The protein below binds the small molecule below.
Small molecule (SMILES): NC(=[NH2+])NCCC[C@H](N)C(=O)O

Sequence of chain 1.D:
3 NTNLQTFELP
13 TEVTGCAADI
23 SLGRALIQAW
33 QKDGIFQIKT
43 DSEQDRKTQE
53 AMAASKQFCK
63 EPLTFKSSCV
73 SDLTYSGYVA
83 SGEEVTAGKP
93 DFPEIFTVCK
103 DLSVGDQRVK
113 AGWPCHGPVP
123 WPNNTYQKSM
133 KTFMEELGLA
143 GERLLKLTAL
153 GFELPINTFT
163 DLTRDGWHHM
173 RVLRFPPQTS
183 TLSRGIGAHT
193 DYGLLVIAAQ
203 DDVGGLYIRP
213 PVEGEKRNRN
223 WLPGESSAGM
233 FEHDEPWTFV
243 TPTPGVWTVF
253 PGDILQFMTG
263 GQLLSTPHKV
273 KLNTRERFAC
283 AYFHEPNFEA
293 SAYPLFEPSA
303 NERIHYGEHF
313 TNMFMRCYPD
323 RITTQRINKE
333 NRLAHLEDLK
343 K

Binding-site contacts:
Ligand atom NH2 contacts residue PHE316 of chain 1.D at 3.5 Å.
Ligand atom CD contacts residue ARG173 of chain 1.D at 3.7 Å.
Ligand atom N contacts residue CYS319 of chain 1.D at 3.3 Å (h-bond).
Ligand atom NH2 contacts residue GLU86 of chain 1.D at 3.8 Å.
Ligand atom C contacts residue ARG318 of chain 1.D at 3.6 Å.
Ligand atom CA contacts residue TYR194 of chain 1.D at 3.2 Å (hydrophobic).
Ligand atom CD contacts residue ASP193 of chain 1.D at 3.6 Å.
Ligand atom NH1 contacts residue ASP193 of chain 1.D at 2.9 Å (salt-bridge).
Ligand atom CG contacts residue GLU86 of chain 1.D at 3.7 Å.
Ligand atom CD contacts residue GLU86 of chain 1.D at 3.8 Å.
Ligand atom CG contacts residue THR88 of chain 1.D at 3.6 Å.
Ligand atom NH1 contacts residue ARG173 of chain 1.D at 3.7 Å.
Ligand atom NH2 contacts residue CYS319 of chain 1.D at 3.7 Å.
Ligand atom N contacts residue GLU86 of chain 1.D at 2.8 Å (salt-bridge).
Ligand atom NE contacts residue TYR194 of chain 1.D at 3.6 Å (h-bond).
Ligand atom NH2 contacts residue TYR194 of chain 1.D at 3.8 Å.
Ligand atom C contacts residue CYS319 of chain 1.D at 3.6 Å (hydrophobic).
Ligand atom CD contacts residue OGA1 of chain 1.R at 3.5 Å.
Ligand atom OXT contacts residue TYR194 of chain 1.D at 2.5 Å (h-bond).
Ligand atom NH2 contacts residue ARG173 of chain 1.D at 3.5 Å (salt-bridge).
Ligand atom O contacts residue ARG318 of chain 1.D at 3.1 Å (salt-bridge).
Ligand atom CZ contacts residue ARG173 of chain 1.D at 3.5 Å.
Ligand atom CB contacts residue HIS191 of chain 1.D at 3.5 Å.
Ligand atom CD contacts residue HIS191 of chain 1.D at 3.5 Å.
Ligand atom O contacts residue VAL87 of chain 1.D at 3.7 Å.
Ligand atom CA contacts residue GLU86 of chain 1.D at 3.4 Å.
Ligand atom NE contacts residue GLU86 of chain 1.D at 2.9 Å (salt-bridge).
Ligand atom N contacts residue THR88 of chain 1.D at 2.9 Å (h-bond).
Ligand atom CB contacts residue THR88 of chain 1.D at 3.3 Å.
Ligand atom CA contacts residue CYS319 of chain 1.D at 3.3 Å (hydrophobic).
Ligand atom NE contacts residue ARG173 of chain 1.D at 3.5 Å (salt-bridge).
Ligand atom CZ contacts residue TYR194 of chain 1.D at 3.5 Å (hydrophobic).
Ligand atom CA contacts residue THR88 of chain 1.D at 3.6 Å.
Ligand atom NH1 contacts residue TYR194 of chain 1.D at 3.6 Å.
Ligand atom OXT contacts residue ARG318 of chain 1.D at 2.8 Å (salt-bridge).
Ligand atom CB contacts residue TYR194 of chain 1.D at 3.8 Å (hydrophobic).
Ligand atom N contacts residue VAL87 of chain 1.D at 2.9 Å (h-bond).
Ligand atom C contacts residue TYR194 of chain 1.D at 3.1 Å (hydrophobic).
Ligand atom CZ contacts residue GLU86 of chain 1.D at 3.8 Å.
Ligand atom CG contacts residue HIS191 of chain 1.D at 3.5 Å.